Sequence of chain 2.A:
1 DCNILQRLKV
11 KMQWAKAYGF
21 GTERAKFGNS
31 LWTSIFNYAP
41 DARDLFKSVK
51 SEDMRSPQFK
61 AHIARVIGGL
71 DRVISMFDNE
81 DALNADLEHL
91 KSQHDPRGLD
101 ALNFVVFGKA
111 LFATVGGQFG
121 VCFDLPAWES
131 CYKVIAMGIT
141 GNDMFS

Sequence of chain 2.B:
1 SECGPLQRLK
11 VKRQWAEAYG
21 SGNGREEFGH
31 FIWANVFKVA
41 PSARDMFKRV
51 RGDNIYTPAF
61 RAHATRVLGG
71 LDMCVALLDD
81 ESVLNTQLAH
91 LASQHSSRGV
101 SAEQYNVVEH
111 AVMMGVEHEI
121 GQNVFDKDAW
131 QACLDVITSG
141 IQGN

This protein binds this small molecule.
Small molecule (SMILES): CC(=O)N[C@H]1[C@H](O[C@H]2[C@H](O)[C@@H](NC(C)=O)CO[C@@H]2CO[C@@H]2O[C@@H](C)[C@@H](O)[C@@H](O)[C@@H]2O)O[C@H](CO)[C@@H](O[C@H]2O[C@H](CO[C@H]3O[C@H](CO)[C@@H](O)[C@H](O)[C@@H]3O)[C@@H](O)[C@H](O[C@H]3O[C@H](CO)[C@@H](O)[C@H](O)[C@@H]3O)[C@@H]2O)[C@@H]1O

Binding-site contacts:
Ligand atom C1 contacts residue SER60 of chain 2.D at 4.2 Å.
Ligand atom C5 contacts residue ASN58 of chain 2.D at 4.2 Å.
Ligand atom O2 contacts residue ASP81 of chain 2.A at 3.7 Å.
Ligand atom C6 contacts residue SER61 of chain 2.D at 3.8 Å.
Ligand atom C1 contacts residue ASN58 of chain 2.D at 1.4 Å.
Ligand atom C4 contacts residue ASN58 of chain 2.D at 4.2 Å.
Ligand atom C7 contacts residue ASN58 of chain 2.D at 3.7 Å.
Ligand atom O4 contacts residue ASP81 of chain 2.A at 4.4 Å.
Ligand atom O6 contacts residue GLU58 of chain 2.C at 4.4 Å.
Ligand atom C6 contacts residue SER82 of chain 2.B at 4.0 Å.
Ligand atom C6 contacts residue SER60 of chain 2.D at 3.7 Å.
Ligand atom C6 contacts residue ASN58 of chain 2.D at 3.7 Å.
Ligand atom O5 contacts residue SER61 of chain 2.D at 4.0 Å.
Ligand atom C1 contacts residue SER60 of chain 2.D at 4.2 Å.
Ligand atom O5 contacts residue SER60 of chain 2.D at 3.9 Å.
Ligand atom O7 contacts residue ASN58 of chain 2.D at 3.8 Å.
Ligand atom O6 contacts residue SER62 of chain 2.C at 4.5 Å.
Ligand atom O6 contacts residue SER82 of chain 2.B at 3.6 Å.
Ligand atom C2 contacts residue ASN58 of chain 2.D at 2.5 Å.
Ligand atom O5 contacts residue ASN58 of chain 2.D at 2.4 Å (h-bond).
Ligand atom C2 contacts residue ASP81 of chain 2.A at 3.6 Å.
Ligand atom C3 contacts residue ASN58 of chain 2.D at 3.8 Å.
Ligand atom C5 contacts residue ASN58 of chain 2.D at 3.6 Å.
Ligand atom N2 contacts residue ASN58 of chain 2.D at 2.8 Å (h-bond).
Ligand atom C6 contacts residue SER62 of chain 2.C at 4.3 Å.
Ligand atom O5 contacts residue SER60 of chain 2.D at 3.9 Å.
Ligand atom O5 contacts residue SER61 of chain 2.D at 4.4 Å.
Ligand atom C5 contacts residue SER60 of chain 2.D at 4.0 Å.
Ligand atom C1 contacts residue ASP81 of chain 2.A at 4.2 Å.

Sequence of chain 2.D:
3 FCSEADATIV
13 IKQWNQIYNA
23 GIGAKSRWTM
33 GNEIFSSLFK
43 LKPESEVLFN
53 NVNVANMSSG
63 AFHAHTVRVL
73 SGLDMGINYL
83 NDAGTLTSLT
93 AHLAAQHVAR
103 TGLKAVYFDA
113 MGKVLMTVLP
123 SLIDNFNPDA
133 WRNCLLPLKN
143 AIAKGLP

Sequence of chain 2.C:
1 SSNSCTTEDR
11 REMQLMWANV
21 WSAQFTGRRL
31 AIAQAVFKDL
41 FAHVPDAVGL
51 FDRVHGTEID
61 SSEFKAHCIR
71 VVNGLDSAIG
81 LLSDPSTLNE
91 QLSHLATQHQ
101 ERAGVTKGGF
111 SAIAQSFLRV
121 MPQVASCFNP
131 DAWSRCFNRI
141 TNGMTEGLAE